Sequence of chain 1.A:
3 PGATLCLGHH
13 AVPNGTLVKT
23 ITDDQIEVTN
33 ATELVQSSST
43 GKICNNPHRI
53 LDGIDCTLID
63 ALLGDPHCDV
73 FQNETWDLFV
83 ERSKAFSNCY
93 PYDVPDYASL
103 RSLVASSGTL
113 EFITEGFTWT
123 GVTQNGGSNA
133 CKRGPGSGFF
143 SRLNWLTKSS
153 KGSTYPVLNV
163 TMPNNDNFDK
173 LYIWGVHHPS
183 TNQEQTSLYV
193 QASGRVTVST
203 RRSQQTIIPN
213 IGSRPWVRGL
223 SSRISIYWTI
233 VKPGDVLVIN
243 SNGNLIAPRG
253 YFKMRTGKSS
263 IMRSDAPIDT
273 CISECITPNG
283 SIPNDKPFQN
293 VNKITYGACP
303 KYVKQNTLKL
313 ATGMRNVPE

This protein binds this small molecule.
Small molecule (SMILES): CC(=O)N[C@@H]1[C@@H](O)[C@H](O)[C@@H](CO)O[C@H]1O

Binding-site contacts:
Ligand atom C5 contacts residue ASN75 of chain 1.A at 3.7 Å.
Ligand atom C3 contacts residue ASN75 of chain 1.A at 3.7 Å.
Ligand atom N2 contacts residue PHE114 of chain 1.A at 4.2 Å.
Ligand atom C7 contacts residue ASN75 of chain 1.A at 3.5 Å.
Ligand atom O5 contacts residue ASN75 of chain 1.A at 2.5 Å (h-bond).
Ligand atom C8 contacts residue GLN74 of chain 1.A at 3.1 Å.
Ligand atom C4 contacts residue PHE114 of chain 1.A at 4.4 Å (hydrophobic).
Ligand atom C5 contacts residue PHE114 of chain 1.A at 4.1 Å (hydrophobic).
Ligand atom C1 contacts residue PHE114 of chain 1.A at 3.9 Å (hydrophobic).
Ligand atom C8 contacts residue ASN75 of chain 1.A at 3.9 Å.
Ligand atom C7 contacts residue GLN74 of chain 1.A at 4.5 Å.
Ligand atom C3 contacts residue PHE114 of chain 1.A at 4.0 Å (hydrophobic).
Ligand atom C2 contacts residue PHE114 of chain 1.A at 4.3 Å (hydrophobic).
Ligand atom O5 contacts residue PHE114 of chain 1.A at 4.5 Å.
Ligand atom N2 contacts residue ASN75 of chain 1.A at 2.5 Å (h-bond).
Ligand atom C4 contacts residue ASN75 of chain 1.A at 4.3 Å.
Ligand atom C8 contacts residue ARG144 of chain 1.A at 3.8 Å.
Ligand atom C2 contacts residue ASN75 of chain 1.A at 2.4 Å.
Ligand atom C1 contacts residue ASN75 of chain 1.A at 1.4 Å.
Ligand atom O4 contacts residue PHE114 of chain 1.A at 4.3 Å.
Ligand atom O7 contacts residue ASN75 of chain 1.A at 4.5 Å.